Binding-site contacts:
Ligand atom N2 contacts residue GLY216 of chain 42.E at 2.6 Å (h-bond).
Ligand atom N2 contacts residue ASN218 of chain 42.E at 4.4 Å.
Ligand atom C8 contacts residue LYS217 of chain 42.E at 3.9 Å.
Ligand atom O7 contacts residue ASN218 of chain 42.E at 3.5 Å (h-bond).
Ligand atom O6 contacts residue ASN237 of chain 42.E at 4.4 Å.
Ligand atom C8 contacts residue GLY216 of chain 42.E at 2.1 Å.
Ligand atom C8 contacts residue NAG1 of chain 42.I at 4.3 Å.
Ligand atom O5 contacts residue ASN237 of chain 42.E at 2.3 Å (h-bond).
Ligand atom O7 contacts residue GLY216 of chain 42.E at 3.9 Å.
Ligand atom C7 contacts residue GLY216 of chain 42.E at 2.7 Å.
Ligand atom C8 contacts residue ASN218 of chain 42.E at 2.8 Å.
Ligand atom O7 contacts residue NAG1 of chain 42.I at 3.7 Å.
Ligand atom C3 contacts residue ASN237 of chain 42.E at 3.9 Å.
Ligand atom C7 contacts residue NAG1 of chain 42.I at 4.4 Å.
Ligand atom O7 contacts residue ASN237 of chain 42.E at 3.8 Å.
Ligand atom C4 contacts residue ASN237 of chain 42.E at 4.3 Å.
Ligand atom C7 contacts residue ASN218 of chain 42.E at 3.4 Å.
Ligand atom C1 contacts residue ASN237 of chain 42.E at 1.4 Å.
Ligand atom C2 contacts residue GLY216 of chain 42.E at 3.9 Å.
Ligand atom C7 contacts residue ASN237 of chain 42.E at 3.7 Å.
Ligand atom C2 contacts residue ASN237 of chain 42.E at 2.6 Å.
Ligand atom N2 contacts residue ASN237 of chain 42.E at 3.1 Å (h-bond).
Ligand atom C5 contacts residue ASN237 of chain 42.E at 3.6 Å.
Ligand atom C1 contacts residue GLY216 of chain 42.E at 4.3 Å.

A protein and the small-molecule ligand that binds it are described below.
Small molecule (SMILES): CC(=O)N[C@H]1[C@H](O[C@H]2[C@H](O)[C@@H](NC(C)=O)CO[C@@H]2CO)O[C@H](CO)[C@@H](O[C@@H]2O[C@H](CO)[C@@H](O)[C@H](O)[C@@H]2O)[C@@H]1O

Sequence of chain 42.E:
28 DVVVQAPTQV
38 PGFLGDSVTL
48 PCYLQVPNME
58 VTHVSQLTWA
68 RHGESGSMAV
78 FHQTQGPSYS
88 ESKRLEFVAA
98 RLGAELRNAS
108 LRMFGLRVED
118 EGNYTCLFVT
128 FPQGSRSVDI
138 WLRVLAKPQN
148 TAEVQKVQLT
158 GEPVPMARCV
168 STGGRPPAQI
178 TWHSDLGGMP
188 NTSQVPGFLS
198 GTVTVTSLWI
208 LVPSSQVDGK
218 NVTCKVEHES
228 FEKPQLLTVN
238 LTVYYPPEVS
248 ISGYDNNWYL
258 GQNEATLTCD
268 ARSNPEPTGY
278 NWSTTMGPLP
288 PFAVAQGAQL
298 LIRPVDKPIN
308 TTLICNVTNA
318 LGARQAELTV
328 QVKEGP